Binding-site contacts:
Ligand atom C13 contacts residue LEU255 of chain 1.D at 3.6 Å (hydrophobic).
Ligand atom C11 contacts residue 1N71 of chain 1.Q at 3.6 Å.
Ligand atom N1 contacts residue 1N71 of chain 1.Q at 3.5 Å (h-bond).
Ligand atom C9 contacts residue ILE511 of chain 1.F at 4.1 Å (hydrophobic).
Ligand atom O5 contacts residue GLN761 of chain 1.C at 4.4 Å.
Ligand atom C27 contacts residue 1N71 of chain 1.Q at 3.9 Å.
Ligand atom O8 contacts residue 1N71 of chain 1.Q at 3.4 Å (h-bond).
Ligand atom C1 contacts residue LEU255 of chain 1.D at 3.8 Å (hydrophobic).
Ligand atom C32 contacts residue 1N71 of chain 1.Q at 3.6 Å.
Ligand atom C14 contacts residue ASP256 of chain 1.D at 3.3 Å.
Ligand atom C4 contacts residue 1N71 of chain 1.Q at 4.1 Å.
Ligand atom C12 contacts residue ILE523 of chain 1.F at 4.2 Å (hydrophobic).
Ligand atom N2 contacts residue GLN761 of chain 1.C at 4.1 Å.
Ligand atom C30 contacts residue GLN761 of chain 1.C at 3.6 Å.
Ligand atom O1 contacts residue 1N71 of chain 1.Q at 2.8 Å (h-bond).
Ligand atom C13 contacts residue ASP256 of chain 1.D at 4.0 Å.
Ligand atom C21 contacts residue ILE511 of chain 1.F at 4.3 Å (hydrophobic).
Ligand atom O4 contacts residue ILE511 of chain 1.F at 3.0 Å.
Ligand atom C25 contacts residue 1N71 of chain 1.Q at 3.2 Å.
Ligand atom C28 contacts residue GLN761 of chain 1.C at 3.8 Å.
Ligand atom S1 contacts residue 1N71 of chain 1.Q at 4.0 Å.
Ligand atom C18 contacts residue PHE522 of chain 1.F at 4.4 Å (hydrophobic).
Ligand atom C3 contacts residue LEU519 of chain 1.F at 4.3 Å (hydrophobic).
Ligand atom C4 contacts residue ILE511 of chain 1.F at 4.2 Å (hydrophobic).
Ligand atom C3 contacts residue 1N71 of chain 1.Q at 4.4 Å.
Ligand atom C7 contacts residue PHE522 of chain 1.F at 4.4 Å (hydrophobic).
Ligand atom C9 contacts residue PHE522 of chain 1.F at 4.3 Å (hydrophobic).
Ligand atom C3 contacts residue PHE522 of chain 1.F at 4.1 Å (hydrophobic).
Ligand atom C8 contacts residue PHE522 of chain 1.F at 4.2 Å (hydrophobic).
Ligand atom C1 contacts residue 1N71 of chain 1.Q at 4.1 Å.
Ligand atom C6 contacts residue PHE522 of chain 1.F at 3.8 Å (hydrophobic).
Ligand atom C29 contacts residue GLN761 of chain 1.C at 4.1 Å.
Ligand atom C29 contacts residue PHE514 of chain 1.C at 3.5 Å (hydrophobic).
Ligand atom C12 contacts residue LEU255 of chain 1.D at 3.4 Å (hydrophobic).
Ligand atom C19 contacts residue PHE522 of chain 1.F at 4.1 Å (hydrophobic).
Ligand atom C24 contacts residue 1N71 of chain 1.Q at 3.3 Å.
Ligand atom O3 contacts residue PHE522 of chain 1.F at 3.5 Å.
Ligand atom C26 contacts residue 1N71 of chain 1.Q at 4.3 Å.
Ligand atom C3 contacts residue ILE511 of chain 1.F at 4.4 Å (hydrophobic).
Ligand atom O4 contacts residue 1N71 of chain 1.Q at 3.8 Å.

Sequence of chain 1.D:
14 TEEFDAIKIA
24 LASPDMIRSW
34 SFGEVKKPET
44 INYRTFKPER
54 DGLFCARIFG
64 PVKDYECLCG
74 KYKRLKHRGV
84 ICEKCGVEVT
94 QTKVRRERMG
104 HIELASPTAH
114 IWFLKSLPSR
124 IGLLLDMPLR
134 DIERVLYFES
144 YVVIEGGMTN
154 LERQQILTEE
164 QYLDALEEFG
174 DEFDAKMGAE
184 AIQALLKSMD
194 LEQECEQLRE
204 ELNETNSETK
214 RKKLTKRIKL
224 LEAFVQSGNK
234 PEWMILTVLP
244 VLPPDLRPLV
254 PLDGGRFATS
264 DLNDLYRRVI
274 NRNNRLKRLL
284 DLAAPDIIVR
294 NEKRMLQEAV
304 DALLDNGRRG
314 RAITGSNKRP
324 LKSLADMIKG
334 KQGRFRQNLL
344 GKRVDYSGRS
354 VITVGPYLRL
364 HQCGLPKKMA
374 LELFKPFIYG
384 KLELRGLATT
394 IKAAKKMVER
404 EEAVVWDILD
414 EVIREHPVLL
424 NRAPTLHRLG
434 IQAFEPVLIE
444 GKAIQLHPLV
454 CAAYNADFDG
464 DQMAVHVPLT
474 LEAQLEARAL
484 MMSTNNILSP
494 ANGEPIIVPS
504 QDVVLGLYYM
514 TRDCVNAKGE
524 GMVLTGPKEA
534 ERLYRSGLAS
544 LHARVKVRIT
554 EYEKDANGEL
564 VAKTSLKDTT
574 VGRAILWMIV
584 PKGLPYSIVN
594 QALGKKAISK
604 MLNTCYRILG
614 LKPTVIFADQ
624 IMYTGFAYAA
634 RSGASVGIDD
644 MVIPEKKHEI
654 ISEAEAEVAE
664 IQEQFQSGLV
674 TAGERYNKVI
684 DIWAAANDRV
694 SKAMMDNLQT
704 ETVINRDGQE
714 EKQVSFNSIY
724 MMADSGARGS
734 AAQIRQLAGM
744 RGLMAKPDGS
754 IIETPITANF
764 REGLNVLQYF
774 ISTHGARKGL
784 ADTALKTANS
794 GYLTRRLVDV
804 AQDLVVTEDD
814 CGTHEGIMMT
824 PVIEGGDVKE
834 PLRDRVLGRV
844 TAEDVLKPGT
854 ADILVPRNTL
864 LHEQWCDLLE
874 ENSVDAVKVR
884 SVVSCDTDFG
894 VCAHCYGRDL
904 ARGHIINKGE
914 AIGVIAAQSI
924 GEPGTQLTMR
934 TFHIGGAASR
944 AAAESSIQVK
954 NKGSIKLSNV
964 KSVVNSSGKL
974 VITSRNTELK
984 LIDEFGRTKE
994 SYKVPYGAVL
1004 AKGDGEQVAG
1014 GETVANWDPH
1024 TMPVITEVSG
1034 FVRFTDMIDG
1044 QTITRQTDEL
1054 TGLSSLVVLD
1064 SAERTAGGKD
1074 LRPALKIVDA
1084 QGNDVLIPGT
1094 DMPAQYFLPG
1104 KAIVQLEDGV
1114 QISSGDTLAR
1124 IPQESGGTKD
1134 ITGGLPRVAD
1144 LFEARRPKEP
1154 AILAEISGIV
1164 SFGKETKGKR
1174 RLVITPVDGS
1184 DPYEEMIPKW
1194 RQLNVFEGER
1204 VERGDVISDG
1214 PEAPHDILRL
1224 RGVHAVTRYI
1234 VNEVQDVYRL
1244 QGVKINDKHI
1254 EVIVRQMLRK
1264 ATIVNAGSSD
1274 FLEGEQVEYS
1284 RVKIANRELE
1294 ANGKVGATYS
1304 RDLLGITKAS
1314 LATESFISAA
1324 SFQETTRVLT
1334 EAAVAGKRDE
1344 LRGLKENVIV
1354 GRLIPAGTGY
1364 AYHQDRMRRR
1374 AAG

Sequence of chain 1.C:
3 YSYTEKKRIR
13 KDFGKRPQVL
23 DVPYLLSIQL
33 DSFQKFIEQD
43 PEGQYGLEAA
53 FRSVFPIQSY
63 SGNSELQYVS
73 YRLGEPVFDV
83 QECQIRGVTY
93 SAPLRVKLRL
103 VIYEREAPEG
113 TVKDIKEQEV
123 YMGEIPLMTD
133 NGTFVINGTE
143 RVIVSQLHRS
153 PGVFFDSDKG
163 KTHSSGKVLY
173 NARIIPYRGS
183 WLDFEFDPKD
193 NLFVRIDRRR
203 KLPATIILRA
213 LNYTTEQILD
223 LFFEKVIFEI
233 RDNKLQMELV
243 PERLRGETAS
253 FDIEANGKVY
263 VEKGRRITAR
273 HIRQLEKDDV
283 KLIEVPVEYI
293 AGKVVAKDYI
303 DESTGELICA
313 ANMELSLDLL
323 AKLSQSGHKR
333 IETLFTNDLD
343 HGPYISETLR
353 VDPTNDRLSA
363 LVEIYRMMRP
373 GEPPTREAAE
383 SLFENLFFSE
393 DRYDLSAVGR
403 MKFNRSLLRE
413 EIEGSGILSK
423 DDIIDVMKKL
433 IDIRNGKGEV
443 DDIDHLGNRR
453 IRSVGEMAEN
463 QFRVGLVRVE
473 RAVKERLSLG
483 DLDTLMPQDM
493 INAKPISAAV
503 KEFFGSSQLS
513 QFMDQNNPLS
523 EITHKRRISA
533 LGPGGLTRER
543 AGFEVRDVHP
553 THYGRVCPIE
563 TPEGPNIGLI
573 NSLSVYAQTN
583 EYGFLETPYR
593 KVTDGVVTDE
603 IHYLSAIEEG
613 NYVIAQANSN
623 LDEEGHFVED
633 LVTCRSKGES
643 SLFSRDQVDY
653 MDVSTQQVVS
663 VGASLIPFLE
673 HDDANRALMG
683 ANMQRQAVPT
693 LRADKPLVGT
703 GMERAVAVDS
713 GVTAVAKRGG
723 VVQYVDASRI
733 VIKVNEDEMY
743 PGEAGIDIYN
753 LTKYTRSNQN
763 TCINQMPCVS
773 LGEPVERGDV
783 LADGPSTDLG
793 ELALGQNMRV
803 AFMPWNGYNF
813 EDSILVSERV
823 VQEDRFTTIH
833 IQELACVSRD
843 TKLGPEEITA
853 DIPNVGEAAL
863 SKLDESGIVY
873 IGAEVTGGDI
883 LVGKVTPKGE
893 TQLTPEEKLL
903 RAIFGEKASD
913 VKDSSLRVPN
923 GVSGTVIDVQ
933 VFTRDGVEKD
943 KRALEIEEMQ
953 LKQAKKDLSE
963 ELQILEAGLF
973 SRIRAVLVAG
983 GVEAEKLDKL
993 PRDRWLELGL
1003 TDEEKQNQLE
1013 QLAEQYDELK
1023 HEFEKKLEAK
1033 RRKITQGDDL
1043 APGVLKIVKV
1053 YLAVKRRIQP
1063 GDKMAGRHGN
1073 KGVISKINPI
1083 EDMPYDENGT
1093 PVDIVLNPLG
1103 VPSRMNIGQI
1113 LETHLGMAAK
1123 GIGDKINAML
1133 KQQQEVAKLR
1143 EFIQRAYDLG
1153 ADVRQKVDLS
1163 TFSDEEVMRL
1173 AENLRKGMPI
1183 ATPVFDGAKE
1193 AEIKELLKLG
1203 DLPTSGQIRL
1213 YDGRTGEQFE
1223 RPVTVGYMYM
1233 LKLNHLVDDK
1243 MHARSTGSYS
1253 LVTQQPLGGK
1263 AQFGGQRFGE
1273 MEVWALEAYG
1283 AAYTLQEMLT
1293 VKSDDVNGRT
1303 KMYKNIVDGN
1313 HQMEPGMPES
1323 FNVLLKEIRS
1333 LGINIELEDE

The protein below binds the small molecule below.
Small molecule (SMILES): C[C@H](CCC(=O)NCCC[N+](C)(C)CC(O)CS(=O)(=O)O)[C@H]1CC[C@H]2[C@@H]3[C@H](O)C[C@@H]4C[C@H](O)CC[C@]4(C)[C@H]3C[C@H](O)[C@]12C

Sequence of chain 1.F:
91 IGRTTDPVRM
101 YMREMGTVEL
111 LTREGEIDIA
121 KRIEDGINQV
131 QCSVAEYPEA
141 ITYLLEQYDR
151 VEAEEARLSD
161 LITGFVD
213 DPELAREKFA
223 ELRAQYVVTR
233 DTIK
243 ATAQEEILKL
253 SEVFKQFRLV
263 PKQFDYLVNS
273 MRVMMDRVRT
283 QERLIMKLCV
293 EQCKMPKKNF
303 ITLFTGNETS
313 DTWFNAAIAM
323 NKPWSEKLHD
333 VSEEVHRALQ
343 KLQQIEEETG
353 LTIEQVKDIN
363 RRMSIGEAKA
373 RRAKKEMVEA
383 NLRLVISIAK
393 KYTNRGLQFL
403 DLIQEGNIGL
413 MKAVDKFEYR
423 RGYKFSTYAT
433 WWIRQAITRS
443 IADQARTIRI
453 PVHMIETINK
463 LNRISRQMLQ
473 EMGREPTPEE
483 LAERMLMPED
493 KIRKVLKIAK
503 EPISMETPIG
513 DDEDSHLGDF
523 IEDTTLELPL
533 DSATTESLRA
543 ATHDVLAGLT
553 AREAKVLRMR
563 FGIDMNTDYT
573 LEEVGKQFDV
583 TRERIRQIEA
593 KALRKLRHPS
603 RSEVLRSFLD